A small-molecule ligand and the protein it binds are described below.
Small molecule (SMILES): N[C@@H](Cc1c[nH]c2ccccc12)C(=O)O

Sequence of chain 1.D:
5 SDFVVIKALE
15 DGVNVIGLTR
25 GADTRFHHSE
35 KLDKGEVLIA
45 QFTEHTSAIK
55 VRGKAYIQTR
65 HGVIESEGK

Binding-site contacts:
Ligand atom CZ2 contacts residue ALA44 of chain 1.D at 4.0 Å (hydrophobic).
Ligand atom O contacts residue SER51 of chain 1.C at 3.0 Å (h-bond).
Ligand atom N contacts residue ASP27 of chain 1.C at 3.1 Å (salt-bridge).
Ligand atom O contacts residue GLY25 of chain 1.C at 3.0 Å (h-bond).
Ligand atom CD2 contacts residue THR50 of chain 1.D at 3.9 Å.
Ligand atom CG contacts residue SER51 of chain 1.C at 3.9 Å.
Ligand atom CE3 contacts residue HIS31 of chain 1.D at 3.9 Å.
Ligand atom C contacts residue GLY25 of chain 1.C at 3.4 Å.
Ligand atom O contacts residue THR47 of chain 1.D at 3.5 Å (h-bond).
Ligand atom CB contacts residue THR23 of chain 1.C at 3.8 Å.
Ligand atom CH2 contacts residue ILE20 of chain 1.D at 4.0 Å (hydrophobic).
Ligand atom CD1 contacts residue THR47 of chain 1.D at 3.7 Å.
Ligand atom C contacts residue SER51 of chain 1.C at 3.6 Å.
Ligand atom NE1 contacts residue ALA44 of chain 1.D at 3.8 Å.
Ligand atom C contacts residue THR50 of chain 1.D at 3.8 Å.
Ligand atom N contacts residue ARG24 of chain 1.C at 3.9 Å.
Ligand atom N contacts residue GLY25 of chain 1.C at 2.8 Å (h-bond).
Ligand atom CD1 contacts residue SER51 of chain 1.C at 3.6 Å.
Ligand atom CB contacts residue THR28 of chain 1.C at 3.6 Å.
Ligand atom OXT contacts residue THR50 of chain 1.D at 2.7 Å (h-bond).
Ligand atom CE2 contacts residue GLN45 of chain 1.D at 3.8 Å.
Ligand atom CA contacts residue SER51 of chain 1.C at 4.0 Å.
Ligand atom CA contacts residue GLY25 of chain 1.C at 3.5 Å.
Ligand atom NE1 contacts residue GLN45 of chain 1.D at 2.8 Å (h-bond).
Ligand atom CA contacts residue THR23 of chain 1.C at 3.8 Å.
Ligand atom N contacts residue THR23 of chain 1.C at 2.7 Å (h-bond).
Ligand atom N contacts residue THR28 of chain 1.C at 2.8 Å (h-bond).
Ligand atom OXT contacts residue THR47 of chain 1.D at 2.5 Å (h-bond).
Ligand atom OXT contacts residue GLY25 of chain 1.C at 4.0 Å.
Ligand atom C contacts residue THR47 of chain 1.D at 3.4 Å.
Ligand atom CZ3 contacts residue GLY21 of chain 1.D at 3.6 Å.
Ligand atom CB contacts residue SER51 of chain 1.C at 3.4 Å.
Ligand atom CA contacts residue THR28 of chain 1.C at 3.2 Å.
Ligand atom OXT contacts residue HIS49 of chain 1.D at 3.8 Å.
Ligand atom CZ2 contacts residue ILE53 of chain 1.D at 3.7 Å (hydrophobic).
Ligand atom CH2 contacts residue GLY21 of chain 1.D at 3.5 Å.
Ligand atom CD1 contacts residue GLN45 of chain 1.D at 3.5 Å.
Ligand atom O contacts residue ARG24 of chain 1.C at 3.5 Å.
Ligand atom CZ2 contacts residue THR50 of chain 1.D at 3.8 Å.
Ligand atom CE2 contacts residue THR50 of chain 1.D at 4.0 Å.

Sequence of chain 1.C:
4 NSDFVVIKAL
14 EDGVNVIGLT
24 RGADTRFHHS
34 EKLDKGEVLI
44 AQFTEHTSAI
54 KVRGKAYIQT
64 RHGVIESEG